The small molecule below binds the protein below.
Small molecule (SMILES): Cc1cn([C@H]2C[C@H](O[P](=O)(O)OC[C@H]3O[C@@H](n4ccc(N)nc4=O)C[C@@H]3O[P](=O)(O)OC[C@H]3O[C@@H](n4cnc5c(=O)nc(N)[nH]c54)C[C@@H]3O[P](=O)(O)OC[C@H]3O[C@@H](n4cnc5c(=O)nc(N)[nH]c54)C[C@@H]3O)[C@@H](CO[P](=O)(O)O[C@H]3C[C@H](n4cnc5c(=O)nc(N)[nH]c54)O[C@@H]3COP(=O)(O)O)O2)c(=O)[nH]c1=O

Sequence of chain 1.A:
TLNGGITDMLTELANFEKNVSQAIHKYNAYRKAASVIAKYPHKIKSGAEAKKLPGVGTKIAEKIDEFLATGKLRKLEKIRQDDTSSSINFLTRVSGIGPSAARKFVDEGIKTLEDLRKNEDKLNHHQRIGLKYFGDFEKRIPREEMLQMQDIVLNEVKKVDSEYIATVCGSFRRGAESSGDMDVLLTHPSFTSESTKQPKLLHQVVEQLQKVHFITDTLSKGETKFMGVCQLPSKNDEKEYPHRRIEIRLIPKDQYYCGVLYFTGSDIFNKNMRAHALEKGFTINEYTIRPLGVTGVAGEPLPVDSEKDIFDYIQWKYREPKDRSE

Binding-site contacts:
Ligand atom O5' contacts residue GLY66 of chain 1.A at 3.7 Å.
Ligand atom OP1 contacts residue THR67 of chain 1.A at 3.7 Å.
Ligand atom C3' contacts residue GLY66 of chain 1.A at 3.8 Å.
Ligand atom OP2 contacts residue NA1 of chain 1.I at 3.8 Å.
Ligand atom P contacts residue NA1 of chain 1.I at 3.6 Å.
Ligand atom P contacts residue GLY66 of chain 1.A at 3.7 Å.
Ligand atom OP2 contacts residue LYS68 of chain 1.A at 3.1 Å.
Ligand atom O3' contacts residue GLY64 of chain 1.A at 3.5 Å.
Ligand atom C5' contacts residue GLY66 of chain 1.A at 3.7 Å.
Ligand atom O5' contacts residue LYS35 of chain 1.A at 3.7 Å.
Ligand atom OP1 contacts residue PRO63 of chain 1.A at 3.6 Å.
Ligand atom C5' contacts residue GLY64 of chain 1.A at 3.2 Å.
Ligand atom O3' contacts residue ILE69 of chain 1.A at 3.5 Å.
Ligand atom C6 contacts residue HIS34 of chain 1.A at 3.9 Å.
Ligand atom OP1 contacts residue LEU62 of chain 1.A at 3.7 Å.
Ligand atom OP3 contacts residue LYS35 of chain 1.A at 2.5 Å (salt-bridge).
Ligand atom OP1 contacts residue LYS68 of chain 1.A at 2.7 Å (salt-bridge).
Ligand atom C1' contacts residue ALA38 of chain 1.A at 3.8 Å (hydrophobic).
Ligand atom O4' contacts residue ALA38 of chain 1.A at 3.3 Å.
Ligand atom OP1 contacts residue ILE69 of chain 1.A at 3.0 Å (h-bond).
Ligand atom OP1 contacts residue NA1 of chain 1.I at 2.5 Å (h-bond).
Ligand atom C3' contacts residue LYS68 of chain 1.A at 3.9 Å.
Ligand atom N3 contacts residue ALA38 of chain 1.A at 3.7 Å.
Ligand atom OP2 contacts residue VAL65 of chain 1.A at 3.7 Å.
Ligand atom P contacts residue LYS68 of chain 1.A at 3.7 Å.
Ligand atom P contacts residue LYS35 of chain 1.A at 3.5 Å.
Ligand atom C5' contacts residue TYR39 of chain 1.A at 3.5 Å (hydrophobic).
Ligand atom O6 contacts residue HIS34 of chain 1.A at 3.8 Å.
Ligand atom P contacts residue VAL65 of chain 1.A at 3.9 Å.
Ligand atom O3' contacts residue VAL65 of chain 1.A at 3.9 Å.
Ligand atom OP1 contacts residue GLY66 of chain 1.A at 2.8 Å (h-bond).
Ligand atom C4' contacts residue GLY64 of chain 1.A at 3.2 Å.
Ligand atom OP1 contacts residue LYS68 of chain 1.A at 3.6 Å (salt-bridge).
Ligand atom OP2 contacts residue GLY66 of chain 1.A at 3.7 Å.
Ligand atom OP1 contacts residue GLY64 of chain 1.A at 2.9 Å (h-bond).
Ligand atom OP2 contacts residue LYS35 of chain 1.A at 3.6 Å (salt-bridge).
Ligand atom P contacts residue GLY64 of chain 1.A at 3.9 Å.
Ligand atom OP1 contacts residue VAL65 of chain 1.A at 3.5 Å (h-bond).
Ligand atom O3' contacts residue LYS68 of chain 1.A at 3.8 Å.
Ligand atom P contacts residue LYS68 of chain 1.A at 3.9 Å.